This small molecule binds to this protein.
Small molecule (SMILES): O=C(NS(=O)(=O)Cc1ccccc1)c1ccc2c(c1)N(CC1CCC1)C[C@H](c1ccc(Cl)cc1Cl)O2

Binding-site contacts:
Ligand atom O27 contacts residue THR97 of chain 1.A at 3.1 Å.
Ligand atom C18 contacts residue MET62 of chain 1.A at 3.8 Å (hydrophobic).
Ligand atom C35 contacts residue HIS55 of chain 1.A at 3.3 Å.
Ligand atom C33 contacts residue HIS55 of chain 1.A at 3.7 Å.
Ligand atom C36 contacts residue HIS55 of chain 1.A at 3.8 Å.
Ligand atom C31 contacts residue HIS55 of chain 1.A at 4.0 Å.
Ligand atom C22 contacts residue MET81 of chain 1.A at 4.1 Å (hydrophobic).
Ligand atom C8 contacts residue VAL84 of chain 1.A at 4.0 Å (hydrophobic).
Ligand atom C21 contacts residue MET81 of chain 1.A at 3.8 Å (hydrophobic).
Ligand atom O3 contacts residue LEU98 of chain 1.A at 3.6 Å.
Ligand atom C8 contacts residue ARG94 of chain 1.A at 3.8 Å.
Ligand atom C10 contacts residue VAL84 of chain 1.A at 3.5 Å (hydrophobic).
Ligand atom O13 contacts residue ARG94 of chain 1.A at 3.3 Å (salt-bridge).
Ligand atom C21 contacts residue PHE101 of chain 1.A at 3.6 Å (hydrophobic).
Ligand atom C4 contacts residue VAL84 of chain 1.A at 3.9 Å (hydrophobic).
Ligand atom C9 contacts residue VAL84 of chain 1.A at 3.7 Å (hydrophobic).
Ligand atom C23 contacts residue MET62 of chain 1.A at 4.0 Å (hydrophobic).
Ligand atom C8 contacts residue THR97 of chain 1.A at 4.0 Å.
Ligand atom O3 contacts residue VAL84 of chain 1.A at 3.8 Å.
Ligand atom C11 contacts residue VAL84 of chain 1.A at 3.8 Å (hydrophobic).
Ligand atom C32 contacts residue HIS55 of chain 1.A at 3.9 Å.
Ligand atom O28 contacts residue THR97 of chain 1.A at 2.9 Å (h-bond).
Ligand atom C9 contacts residue LEU98 of chain 1.A at 3.8 Å (hydrophobic).
Ligand atom C21 contacts residue MET62 of chain 1.A at 3.3 Å (hydrophobic).
Ligand atom C18 contacts residue VAL80 of chain 1.A at 3.8 Å (hydrophobic).
Ligand atom C19 contacts residue MET62 of chain 1.A at 3.7 Å (hydrophobic).
Ligand atom C22 contacts residue LEU98 of chain 1.A at 4.1 Å (hydrophobic).
Ligand atom O28 contacts residue HIS55 of chain 1.A at 3.4 Å.
Ligand atom C34 contacts residue HIS55 of chain 1.A at 3.4 Å.
Ligand atom S26 contacts residue THR97 of chain 1.A at 3.8 Å.
Ligand atom C24 contacts residue VAL80 of chain 1.A at 4.1 Å (hydrophobic).
Ligand atom CL20 contacts residue LEU66 of chain 1.A at 3.6 Å.
Ligand atom C24 contacts residue MET62 of chain 1.A at 4.0 Å (hydrophobic).
Ligand atom C7 contacts residue ARG94 of chain 1.A at 3.5 Å.
Ligand atom CL20 contacts residue LEU77 of chain 1.A at 4.1 Å.
Ligand atom C22 contacts residue MET62 of chain 1.A at 3.3 Å (hydrophobic).
Ligand atom C8 contacts residue LEU98 of chain 1.A at 4.0 Å (hydrophobic).
Ligand atom N29 contacts residue ARG94 of chain 1.A at 3.5 Å.
Ligand atom CL25 contacts residue VAL84 of chain 1.A at 4.1 Å.
Ligand atom C30 contacts residue ARG94 of chain 1.A at 4.0 Å.

Sequence of chain 1.A:
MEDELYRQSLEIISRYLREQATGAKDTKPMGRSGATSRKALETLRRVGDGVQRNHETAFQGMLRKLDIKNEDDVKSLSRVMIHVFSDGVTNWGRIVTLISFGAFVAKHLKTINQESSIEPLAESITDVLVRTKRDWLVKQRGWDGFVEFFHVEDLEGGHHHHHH